Binding-site contacts:
Ligand atom C contacts residue MET57 of chain 2.A at 4.4 Å (hydrophobic).
Ligand atom CB contacts residue TYR86 of chain 2.A at 4.2 Å (hydrophobic).
Ligand atom C contacts residue VAL35 of chain 2.A at 4.2 Å (hydrophobic).
Ligand atom CA contacts residue ILE87 of chain 2.A at 4.1 Å (hydrophobic).
Ligand atom CB contacts residue ILE87 of chain 2.A at 3.5 Å (hydrophobic).
Ligand atom OXT contacts residue ILE83 of chain 2.A at 4.2 Å.
Ligand atom C contacts residue ARG31 of chain 2.A at 3.5 Å.
Ligand atom O contacts residue VAL35 of chain 2.A at 3.6 Å.
Ligand atom C contacts residue TYR86 of chain 2.A at 4.4 Å (hydrophobic).
Ligand atom OXT contacts residue ILE17 of chain 2.B at 4.1 Å.
Ligand atom CB contacts residue VAL35 of chain 2.A at 4.3 Å (hydrophobic).
Ligand atom O contacts residue TYR86 of chain 2.A at 3.3 Å.
Ligand atom CB contacts residue GLN90 of chain 2.A at 4.0 Å.
Ligand atom OXT contacts residue MET57 of chain 2.A at 3.1 Å.
Ligand atom C contacts residue ILE83 of chain 2.A at 4.2 Å (hydrophobic).
Ligand atom O contacts residue ARG31 of chain 2.A at 2.6 Å (salt-bridge).
Ligand atom OXT contacts residue ARG31 of chain 2.A at 3.1 Å (salt-bridge).
Ligand atom O contacts residue ILE83 of chain 2.A at 4.0 Å.

The protein below binds the small molecule below.
Small molecule (SMILES): CC(=O)C(=O)O

Sequence of chain 2.A:
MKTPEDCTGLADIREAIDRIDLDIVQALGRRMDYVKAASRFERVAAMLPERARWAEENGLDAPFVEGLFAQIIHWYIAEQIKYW

Sequence of chain 2.B:
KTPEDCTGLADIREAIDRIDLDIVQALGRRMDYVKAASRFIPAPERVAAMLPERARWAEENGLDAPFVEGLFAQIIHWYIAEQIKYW